Sequence of chain 1.A:
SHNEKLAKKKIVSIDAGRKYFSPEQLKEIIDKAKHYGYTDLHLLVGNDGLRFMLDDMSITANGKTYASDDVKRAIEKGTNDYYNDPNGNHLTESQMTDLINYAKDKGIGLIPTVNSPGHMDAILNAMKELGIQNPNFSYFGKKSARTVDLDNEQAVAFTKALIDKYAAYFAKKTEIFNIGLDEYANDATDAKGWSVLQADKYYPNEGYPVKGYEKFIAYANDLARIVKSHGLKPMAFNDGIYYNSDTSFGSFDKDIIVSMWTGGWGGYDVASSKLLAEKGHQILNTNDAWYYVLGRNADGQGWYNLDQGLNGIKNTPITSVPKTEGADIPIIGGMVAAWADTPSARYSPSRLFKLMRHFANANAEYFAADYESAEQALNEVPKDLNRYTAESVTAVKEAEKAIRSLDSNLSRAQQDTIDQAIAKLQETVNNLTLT

The protein below binds the small molecule below.
Small molecule (SMILES): CC(=O)N[C@H]1/C(=N/OC(=O)Nc2ccccc2)O[C@H](CO)[C@@H](O)[C@@H]1O

Binding-site contacts:
Ligand atom OAQ contacts residue TRP261 of chain 1.A at 3.2 Å.
Ligand atom CAU contacts residue EDO1 of chain 1.D at 3.5 Å.
Ligand atom NAI contacts residue ASP182 of chain 1.A at 3.0 Å (salt-bridge).
Ligand atom CAS contacts residue TYR304 of chain 1.A at 3.6 Å (hydrophobic).
Ligand atom CAB contacts residue GLU183 of chain 1.A at 3.1 Å.
Ligand atom NAO contacts residue TYR304 of chain 1.A at 2.9 Å (h-bond).
Ligand atom OAQ contacts residue TYR304 of chain 1.A at 3.4 Å (h-bond).
Ligand atom OAR contacts residue EDO1 of chain 1.C at 3.5 Å.
Ligand atom OAJ contacts residue ARG18 of chain 1.A at 2.9 Å (salt-bridge).
Ligand atom NAI contacts residue GLU183 of chain 1.A at 3.3 Å (salt-bridge).
Ligand atom CAX contacts residue TRP265 of chain 1.A at 3.7 Å (hydrophobic).
Ligand atom OAQ contacts residue GLU183 of chain 1.A at 3.6 Å (salt-bridge).
Ligand atom OAM contacts residue TYR304 of chain 1.A at 3.4 Å.
Ligand atom CAF contacts residue TYR304 of chain 1.A at 3.5 Å (hydrophobic).
Ligand atom CAH contacts residue TRP261 of chain 1.A at 3.5 Å (hydrophobic).
Ligand atom CAT contacts residue EDO1 of chain 1.D at 3.3 Å.
Ligand atom OAM contacts residue ASP341 of chain 1.A at 2.6 Å (salt-bridge).
Ligand atom OAK contacts residue TRP339 of chain 1.A at 3.2 Å.
Ligand atom NAY contacts residue TRP261 of chain 1.A at 3.2 Å.
Ligand atom CAU contacts residue TRP303 of chain 1.A at 3.6 Å (hydrophobic).
Ligand atom OAN contacts residue TRP339 of chain 1.A at 3.5 Å.
Ligand atom OAL contacts residue TYR291 of chain 1.A at 3.6 Å.
Ligand atom CAA contacts residue GLU183 of chain 1.A at 3.6 Å.
Ligand atom CAH contacts residue ASP182 of chain 1.A at 3.4 Å.
Ligand atom OAK contacts residue ASP341 of chain 1.A at 2.6 Å (salt-bridge).
Ligand atom CAT contacts residue TRP303 of chain 1.A at 3.5 Å (hydrophobic).
Ligand atom OAK contacts residue ARG18 of chain 1.A at 2.8 Å (salt-bridge).
Ligand atom CAG contacts residue TYR291 of chain 1.A at 3.5 Å (hydrophobic).
Ligand atom CAP contacts residue GLU183 of chain 1.A at 3.6 Å.
Ligand atom NAY contacts residue GLU183 of chain 1.A at 2.7 Å (salt-bridge).
Ligand atom CAP contacts residue TRP261 of chain 1.A at 3.6 Å (hydrophobic).
Ligand atom CAF contacts residue ASP341 of chain 1.A at 3.5 Å.
Ligand atom CAD contacts residue ASP341 of chain 1.A at 3.5 Å.
Ligand atom CAS contacts residue EDO1 of chain 1.D at 3.4 Å.
Ligand atom CAT contacts residue TYR304 of chain 1.A at 3.5 Å (hydrophobic).
Ligand atom OAJ contacts residue HIS119 of chain 1.A at 3.6 Å.
Ligand atom OAN contacts residue TYR291 of chain 1.A at 2.6 Å (h-bond).
Ligand atom OAR contacts residue GLU183 of chain 1.A at 2.9 Å (salt-bridge).
Ligand atom CAW contacts residue TRP265 of chain 1.A at 3.5 Å (hydrophobic).
Ligand atom CAG contacts residue ASP182 of chain 1.A at 3.6 Å.